This protein binds this small molecule.
Small molecule (SMILES): COc1ccc2c(c1)c1c(n2Cc2ccc(Cl)cc2)C(C)=NCC1

Sequence of chain 1.A:
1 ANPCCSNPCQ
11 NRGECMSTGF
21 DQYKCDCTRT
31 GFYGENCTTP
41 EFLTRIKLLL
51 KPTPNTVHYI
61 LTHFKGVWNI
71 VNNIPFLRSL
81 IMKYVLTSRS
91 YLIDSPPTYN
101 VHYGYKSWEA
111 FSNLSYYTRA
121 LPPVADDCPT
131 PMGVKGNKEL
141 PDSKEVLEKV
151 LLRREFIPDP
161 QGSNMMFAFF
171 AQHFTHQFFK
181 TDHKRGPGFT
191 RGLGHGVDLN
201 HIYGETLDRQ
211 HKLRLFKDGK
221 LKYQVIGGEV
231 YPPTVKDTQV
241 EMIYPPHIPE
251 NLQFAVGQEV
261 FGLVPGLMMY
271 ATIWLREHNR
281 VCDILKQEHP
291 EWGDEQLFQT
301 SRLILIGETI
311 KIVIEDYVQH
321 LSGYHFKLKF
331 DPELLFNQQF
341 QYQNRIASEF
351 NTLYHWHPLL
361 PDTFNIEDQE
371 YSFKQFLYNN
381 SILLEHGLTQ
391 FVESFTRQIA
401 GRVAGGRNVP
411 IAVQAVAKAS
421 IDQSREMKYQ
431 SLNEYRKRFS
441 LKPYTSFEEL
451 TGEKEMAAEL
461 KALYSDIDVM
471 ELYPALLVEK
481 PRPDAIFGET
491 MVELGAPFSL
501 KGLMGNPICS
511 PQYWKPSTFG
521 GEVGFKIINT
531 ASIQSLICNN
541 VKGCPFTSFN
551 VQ

Binding-site contacts:
Ligand atom C13 contacts residue VAL492 of chain 1.A at 3.9 Å (hydrophobic).
Ligand atom C12 contacts residue VAL492 of chain 1.A at 3.8 Å (hydrophobic).
Ligand atom CL22 contacts residue LEU353 of chain 1.A at 3.3 Å.
Ligand atom C02 contacts residue ALA496 of chain 1.A at 4.0 Å (hydrophobic).
Ligand atom C09 contacts residue ALA496 of chain 1.A at 3.8 Å (hydrophobic).
Ligand atom C21 contacts residue ALA496 of chain 1.A at 3.8 Å (hydrophobic).
Ligand atom N07 contacts residue VAL318 of chain 1.A at 3.4 Å.
Ligand atom C06 contacts residue VAL318 of chain 1.A at 3.9 Å (hydrophobic).
Ligand atom C18 contacts residue TYR354 of chain 1.A at 3.7 Å (hydrophobic).
Ligand atom C20 contacts residue GLY495 of chain 1.A at 3.5 Å.
Ligand atom C24 contacts residue VAL85 of chain 1.A at 3.6 Å (hydrophobic).
Ligand atom CL22 contacts residue GLY495 of chain 1.A at 3.5 Å.
Ligand atom C20 contacts residue MET491 of chain 1.A at 3.7 Å (hydrophobic).
Ligand atom C19 contacts residue TRP356 of chain 1.A at 3.8 Å (hydrophobic).
Ligand atom C13 contacts residue ARG89 of chain 1.A at 3.7 Å.
Ligand atom N11 contacts residue VAL492 of chain 1.A at 3.5 Å.
Ligand atom C18 contacts residue TRP356 of chain 1.A at 3.8 Å (hydrophobic).
Ligand atom C04 contacts residue SER499 of chain 1.A at 3.5 Å.
Ligand atom C15 contacts residue VAL318 of chain 1.A at 3.7 Å (hydrophobic).
Ligand atom C17 contacts residue SER499 of chain 1.A at 3.9 Å.
Ligand atom C14 contacts residue LEU321 of chain 1.A at 3.6 Å (hydrophobic).
Ligand atom C05 contacts residue VAL318 of chain 1.A at 3.4 Å (hydrophobic).
Ligand atom C24 contacts residue LEU500 of chain 1.A at 3.6 Å (hydrophobic).
Ligand atom C12 contacts residue SER322 of chain 1.A at 3.5 Å.
Ligand atom C01 contacts residue ALA496 of chain 1.A at 3.7 Å (hydrophobic).
Ligand atom CL22 contacts residue PHE350 of chain 1.A at 3.7 Å.
Ligand atom C19 contacts residue GLY495 of chain 1.A at 3.7 Å.
Ligand atom CL22 contacts residue TRP356 of chain 1.A at 3.8 Å.
Ligand atom O23 contacts residue LEU500 of chain 1.A at 3.3 Å.
Ligand atom C03 contacts residue ALA496 of chain 1.A at 3.8 Å (hydrophobic).
Ligand atom C20 contacts residue ALA496 of chain 1.A at 3.7 Å (hydrophobic).
Ligand atom C13 contacts residue TYR324 of chain 1.A at 3.5 Å (hydrophobic).
Ligand atom N11 contacts residue SER322 of chain 1.A at 3.5 Å.
Ligand atom C12 contacts residue TYR324 of chain 1.A at 3.1 Å (hydrophobic).
Ligand atom C10 contacts residue VAL492 of chain 1.A at 4.0 Å (hydrophobic).
Ligand atom C04 contacts residue VAL318 of chain 1.A at 3.7 Å (hydrophobic).
Ligand atom C06 contacts residue ALA496 of chain 1.A at 3.5 Å (hydrophobic).
Ligand atom C08 contacts residue VAL318 of chain 1.A at 3.9 Å (hydrophobic).
Ligand atom C05 contacts residue ALA496 of chain 1.A at 3.9 Å (hydrophobic).
Ligand atom C17 contacts residue TYR354 of chain 1.A at 3.9 Å (hydrophobic).